Sequence of chain 2.A:
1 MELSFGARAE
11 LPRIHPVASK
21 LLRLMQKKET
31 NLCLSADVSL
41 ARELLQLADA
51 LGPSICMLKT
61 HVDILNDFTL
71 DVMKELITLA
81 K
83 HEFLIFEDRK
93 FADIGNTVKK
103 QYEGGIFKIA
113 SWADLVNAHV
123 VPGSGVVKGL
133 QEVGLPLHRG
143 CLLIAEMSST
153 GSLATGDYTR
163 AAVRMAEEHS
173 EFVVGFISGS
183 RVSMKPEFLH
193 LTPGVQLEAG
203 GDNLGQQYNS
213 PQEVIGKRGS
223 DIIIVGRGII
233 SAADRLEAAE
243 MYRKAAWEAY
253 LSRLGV

Binding-site contacts:
Ligand atom CG contacts residue ALA201 of chain 2.A at 4.3 Å (hydrophobic).
Ligand atom CG contacts residue GLU200 of chain 2.A at 4.4 Å.
Ligand atom CG contacts residue LEU199 of chain 2.A at 3.3 Å (hydrophobic).
Ligand atom O contacts residue ALA201 of chain 2.A at 4.0 Å.
Ligand atom CD contacts residue SER212 of chain 2.A at 4.1 Å.
Ligand atom CD contacts residue LEU199 of chain 2.A at 3.0 Å (hydrophobic).
Ligand atom CD contacts residue ALA201 of chain 2.A at 4.0 Å (hydrophobic).
Ligand atom N contacts residue LEU199 of chain 2.A at 4.5 Å.
Ligand atom N contacts residue SER212 of chain 2.A at 4.4 Å.
Ligand atom CD contacts residue GLU200 of chain 2.A at 4.3 Å.

A protein and the small-molecule ligand that binds it are described below.
Small molecule (SMILES): O=C(O)[C@@H]1CCCN1